Binding-site contacts:
Ligand atom C33 contacts residue ASP70 of chain 7.A at 4.4 Å.
Ligand atom O02 contacts residue LEU36 of chain 7.A at 3.6 Å.
Ligand atom C24 contacts residue GLY82 of chain 7.A at 4.1 Å.
Ligand atom C11 contacts residue MET32 of chain 7.A at 3.8 Å (hydrophobic).
Ligand atom C24 contacts residue ARG83 of chain 7.A at 4.2 Å.
Ligand atom C30 contacts residue MET32 of chain 7.A at 4.1 Å (hydrophobic).
Ligand atom C23 contacts residue GLY82 of chain 7.A at 4.2 Å.
Ligand atom C32 contacts residue PHE66 of chain 7.A at 4.0 Å (hydrophobic).
Ligand atom C25 contacts residue ILE79 of chain 7.A at 3.8 Å (hydrophobic).
Ligand atom C32 contacts residue MET67 of chain 7.A at 4.4 Å (hydrophobic).
Ligand atom C33 contacts residue PHE66 of chain 7.A at 3.5 Å (hydrophobic).
Ligand atom C24 contacts residue GLU81 of chain 7.A at 4.3 Å.
Ligand atom C22 contacts residue ILE79 of chain 7.A at 3.9 Å (hydrophobic).
Ligand atom N05 contacts residue PHE66 of chain 7.A at 3.8 Å.
Ligand atom O06 contacts residue MET32 of chain 7.A at 3.9 Å.
Ligand atom O04 contacts residue MET32 of chain 7.A at 3.0 Å.
Ligand atom O02 contacts residue GLY82 of chain 7.A at 3.6 Å.
Ligand atom C23 contacts residue PHE66 of chain 7.A at 4.1 Å (hydrophobic).
Ligand atom C02 contacts residue ILE79 of chain 7.A at 3.8 Å (hydrophobic).
Ligand atom C30 contacts residue PHE66 of chain 7.A at 3.7 Å (hydrophobic).
Ligand atom C01 contacts residue MET32 of chain 7.A at 4.0 Å (hydrophobic).
Ligand atom C31 contacts residue PHE66 of chain 7.A at 3.6 Å (hydrophobic).
Ligand atom C25 contacts residue ARG83 of chain 7.A at 3.8 Å.
Ligand atom N03 contacts residue PHE66 of chain 7.A at 4.3 Å.
Ligand atom O03 contacts residue MET32 of chain 7.A at 3.2 Å (h-bond).
Ligand atom C33 contacts residue MET67 of chain 7.A at 4.4 Å (hydrophobic).
Ligand atom N03 contacts residue ILE79 of chain 7.A at 4.3 Å.
Ligand atom C29 contacts residue MET32 of chain 7.A at 4.4 Å (hydrophobic).
Ligand atom O02 contacts residue PHE66 of chain 7.A at 3.5 Å.
Ligand atom C04 contacts residue MET32 of chain 7.A at 3.6 Å (hydrophobic).
Ligand atom O04 contacts residue PHE66 of chain 7.A at 3.7 Å.
Ligand atom C01 contacts residue PHE66 of chain 7.A at 4.2 Å (hydrophobic).

This protein binds this small molecule.
Small molecule (SMILES): C[C@H](C[C@@H](C[C@H](C[C@@H](C[C@@H](CCN1CCCC1=O)N1CCCC1=O)N1CCCC1=O)N1CCCC1=O)N1CCCC1=O)N1CCCC1=O

Sequence of chain 7.A:
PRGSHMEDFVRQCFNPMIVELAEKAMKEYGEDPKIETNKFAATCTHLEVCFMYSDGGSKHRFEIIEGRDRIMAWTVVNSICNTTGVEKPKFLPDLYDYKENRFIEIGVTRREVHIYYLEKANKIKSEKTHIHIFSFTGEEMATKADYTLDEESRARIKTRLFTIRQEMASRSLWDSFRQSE